The protein below binds the small molecule below.
Small molecule (SMILES): Nc1nc2c(ncn2[C@@H]2O[C@H](COP(=O)(O)O[C@H]3[C@@H](O)[C@H](n4ccc(=O)[nH]c4=O)O[C@@H]3CO)[C@H]3CC(O)(O)C[C@H]32)c(=O)[nH]1

Binding-site contacts:
Ligand atom C14 contacts residue GLN276 of chain 1.B at 3.4 Å.
Ligand atom N1 contacts residue ASN228 of chain 1.B at 3.5 Å (h-bond).
Ligand atom O5 contacts residue ALA226 of chain 1.B at 3.5 Å.
Ligand atom C3 contacts residue TYR316 of chain 1.B at 3.5 Å (hydrophobic).
Ligand atom N3 contacts residue PHE81 of chain 1.B at 3.4 Å.
Ligand atom N3 contacts residue ARG362 of chain 1.B at 3.4 Å (salt-bridge).
Ligand atom O12 contacts residue GLY277 of chain 1.B at 3.3 Å.
Ligand atom C21 contacts residue ARG362 of chain 1.B at 3.4 Å.
Ligand atom C12 contacts residue PHE81 of chain 1.B at 3.3 Å (hydrophobic).
Ligand atom C13 contacts residue ARG362 of chain 1.B at 3.6 Å.
Ligand atom O11 contacts residue THR242 of chain 1.B at 2.6 Å (h-bond).
Ligand atom N5 contacts residue PHE363 of chain 1.B at 3.4 Å.
Ligand atom C13 contacts residue PHE81 of chain 1.B at 3.4 Å (hydrophobic).
Ligand atom O7 contacts residue GLN276 of chain 1.B at 3.5 Å (h-bond).
Ligand atom C16 contacts residue PHE81 of chain 1.B at 3.5 Å (hydrophobic).
Ligand atom O4 contacts residue GLY245 of chain 1.B at 3.4 Å.
Ligand atom C18 contacts residue GLN276 of chain 1.B at 3.4 Å.
Ligand atom N5 contacts residue PHE81 of chain 1.B at 3.4 Å.
Ligand atom O11 contacts residue SER129 of chain 1.B at 2.5 Å (h-bond).
Ligand atom O5 contacts residue GLN229 of chain 1.B at 3.5 Å (h-bond).
Ligand atom O5 contacts residue ASN228 of chain 1.B at 3.1 Å (h-bond).
Ligand atom C17 contacts residue SER177 of chain 1.B at 3.6 Å.
Ligand atom O6 contacts residue TYR58 of chain 1.B at 3.5 Å.
Ligand atom N2 contacts residue PHE81 of chain 1.B at 3.5 Å.
Ligand atom O8 contacts residue PHE81 of chain 1.B at 3.6 Å.
Ligand atom C14 contacts residue ARG362 of chain 1.B at 3.5 Å.
Ligand atom N6 contacts residue GLU359 of chain 1.B at 2.8 Å (salt-bridge).
Ligand atom C16 contacts residue GLU359 of chain 1.B at 3.2 Å.
Ligand atom O8 contacts residue ASN83 of chain 1.B at 2.6 Å (h-bond).
Ligand atom C16 contacts residue PHE363 of chain 1.B at 3.6 Å (hydrophobic).
Ligand atom O12 contacts residue TYR58 of chain 1.B at 2.8 Å (h-bond).
Ligand atom C17 contacts residue GLN276 of chain 1.B at 3.3 Å.
Ligand atom N4 contacts residue PHE81 of chain 1.B at 3.5 Å.
Ligand atom N4 contacts residue GLU359 of chain 1.B at 2.9 Å (salt-bridge).
Ligand atom O12 contacts residue TYR316 of chain 1.B at 2.6 Å (h-bond).
Ligand atom C15 contacts residue ARG362 of chain 1.B at 3.6 Å.
Ligand atom C14 contacts residue PHE81 of chain 1.B at 3.6 Å (hydrophobic).
Ligand atom C15 contacts residue PHE81 of chain 1.B at 3.6 Å (hydrophobic).
Ligand atom C21 contacts residue PHE363 of chain 1.B at 3.5 Å (hydrophobic).
Ligand atom N6 contacts residue TYR58 of chain 1.B at 3.5 Å.

Sequence of chain 1.B:
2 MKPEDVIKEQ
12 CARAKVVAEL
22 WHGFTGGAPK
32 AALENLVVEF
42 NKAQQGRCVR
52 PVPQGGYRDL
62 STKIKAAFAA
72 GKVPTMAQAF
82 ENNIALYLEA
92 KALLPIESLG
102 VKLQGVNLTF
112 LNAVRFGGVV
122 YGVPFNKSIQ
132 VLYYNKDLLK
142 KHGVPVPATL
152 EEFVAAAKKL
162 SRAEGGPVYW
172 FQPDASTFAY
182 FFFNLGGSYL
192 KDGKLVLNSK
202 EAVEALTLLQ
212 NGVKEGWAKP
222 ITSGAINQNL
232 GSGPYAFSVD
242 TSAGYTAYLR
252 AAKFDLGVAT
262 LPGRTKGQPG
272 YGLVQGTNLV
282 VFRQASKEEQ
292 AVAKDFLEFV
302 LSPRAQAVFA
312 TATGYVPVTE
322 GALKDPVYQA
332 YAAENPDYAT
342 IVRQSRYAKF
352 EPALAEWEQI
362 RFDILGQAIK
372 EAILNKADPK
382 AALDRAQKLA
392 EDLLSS